A small-molecule ligand and the protein it binds are described below.
Small molecule (SMILES): CCC(=O)Nc1cccc(C)c1Nc1ncc(OCc2c(Cl)c(OC)cc(OC)c2Cl)cn1

Sequence of chain 1.B:
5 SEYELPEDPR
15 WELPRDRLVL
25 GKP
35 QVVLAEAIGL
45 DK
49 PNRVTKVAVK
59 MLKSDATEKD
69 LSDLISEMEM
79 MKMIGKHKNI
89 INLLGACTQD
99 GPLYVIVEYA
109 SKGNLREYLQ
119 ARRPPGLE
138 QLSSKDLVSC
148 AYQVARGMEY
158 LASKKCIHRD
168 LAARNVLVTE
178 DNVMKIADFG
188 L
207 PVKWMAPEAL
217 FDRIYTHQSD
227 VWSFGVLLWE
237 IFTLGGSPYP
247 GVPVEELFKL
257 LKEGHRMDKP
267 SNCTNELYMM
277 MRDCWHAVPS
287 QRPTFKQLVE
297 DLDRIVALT

Binding-site contacts:
Ligand atom C14 contacts residue ALA108 of chain 1.B at 3.7 Å (hydrophobic).
Ligand atom C10 contacts residue ALA56 of chain 1.B at 3.4 Å (hydrophobic).
Ligand atom C6 contacts residue GLU75 of chain 1.B at 3.8 Å.
Ligand atom C11 contacts residue LEU174 of chain 1.B at 3.4 Å (hydrophobic).
Ligand atom C19 contacts residue ALA108 of chain 1.B at 3.6 Å (hydrophobic).
Ligand atom N3 contacts residue ALA108 of chain 1.B at 3.1 Å (h-bond).
Ligand atom O2 contacts residue VAL105 of chain 1.B at 3.6 Å.
Ligand atom C6 contacts residue ASP185 of chain 1.B at 3.9 Å.
Ligand atom C7 contacts residue PHE186 of chain 1.B at 3.5 Å (hydrophobic).
Ligand atom C2 contacts residue ASP185 of chain 1.B at 3.7 Å.
Ligand atom C4 contacts residue VAL105 of chain 1.B at 3.5 Å (hydrophobic).
Ligand atom C3 contacts residue VAL105 of chain 1.B at 3.8 Å (hydrophobic).
Ligand atom O3 contacts residue ALA56 of chain 1.B at 3.2 Å.
Ligand atom O4 contacts residue GLY111 of chain 1.B at 3.5 Å.
Ligand atom C10 contacts residue LEU174 of chain 1.B at 3.7 Å (hydrophobic).
Ligand atom CL2 contacts residue LYS58 of chain 1.B at 3.5 Å.
Ligand atom CL2 contacts residue VAL36 of chain 1.B at 3.7 Å.
Ligand atom C22 contacts residue LEU174 of chain 1.B at 3.7 Å (hydrophobic).
Ligand atom C12 contacts residue LEU174 of chain 1.B at 3.8 Å (hydrophobic).
Ligand atom O1 contacts residue ASP185 of chain 1.B at 2.6 Å (salt-bridge).
Ligand atom C9 contacts residue VAL36 of chain 1.B at 3.9 Å (hydrophobic).
Ligand atom CL1 contacts residue ALA184 of chain 1.B at 3.1 Å.
Ligand atom O3 contacts residue VAL105 of chain 1.B at 3.8 Å.
Ligand atom O4 contacts residue ASN112 of chain 1.B at 3.0 Å (h-bond).
Ligand atom C8 contacts residue GLU75 of chain 1.B at 3.1 Å.
Ligand atom C5 contacts residue VAL105 of chain 1.B at 3.8 Å (hydrophobic).
Ligand atom C20 contacts residue TYR107 of chain 1.B at 3.3 Å (hydrophobic).
Ligand atom N1 contacts residue LEU174 of chain 1.B at 3.5 Å.
Ligand atom C11 contacts residue ALA56 of chain 1.B at 3.7 Å (hydrophobic).
Ligand atom O2 contacts residue LYS58 of chain 1.B at 3.6 Å.
Ligand atom N1 contacts residue ALA108 of chain 1.B at 3.3 Å (h-bond).
Ligand atom C11 contacts residue GLU106 of chain 1.B at 3.6 Å.
Ligand atom CL1 contacts residue LEU174 of chain 1.B at 3.6 Å.
Ligand atom C20 contacts residue ALA108 of chain 1.B at 3.0 Å (hydrophobic).
Ligand atom C1 contacts residue ASP185 of chain 1.B at 3.5 Å.
Ligand atom O1 contacts residue ALA184 of chain 1.B at 3.5 Å.
Ligand atom C7 contacts residue ILE89 of chain 1.B at 3.6 Å (hydrophobic).
Ligand atom CL2 contacts residue VAL57 of chain 1.B at 3.9 Å.
Ligand atom C7 contacts residue ASP185 of chain 1.B at 3.3 Å.
Ligand atom C8 contacts residue MET79 of chain 1.B at 3.5 Å (hydrophobic).